This small molecule binds to this protein.
Small molecule (SMILES): CC(C)C[C@H](NC(=O)[C@H](Cc1ccccc1)N=[N+]=[N-])C(=O)NCC(=O)N[C@H](CCS(C)(=O)=O)Cc1ccc(CN)cc1

Binding-site contacts:
Ligand atom C39 contacts residue ALA49 of chain 1.H at 3.8 Å (hydrophobic).
Ligand atom O50 contacts residue SER129 of chain 1.H at 3.0 Å (h-bond).
Ligand atom C47 contacts residue GLY47 of chain 1.H at 3.4 Å.
Ligand atom C17 contacts residue ASP125 of chain 1.I at 3.8 Å.
Ligand atom O34 contacts residue ALA20 of chain 1.H at 3.6 Å.
Ligand atom C43 contacts residue GLY45 of chain 1.H at 3.4 Å.
Ligand atom C8 contacts residue ASP125 of chain 1.I at 3.7 Å.
Ligand atom C41 contacts residue ALA49 of chain 1.H at 3.7 Å (hydrophobic).
Ligand atom N10 contacts residue ASN22 of chain 1.H at 3.2 Å (h-bond).
Ligand atom C18 contacts residue CYS129 of chain 1.I at 3.7 Å (hydrophobic).
Ligand atom N11 contacts residue ASN22 of chain 1.H at 2.7 Å (h-bond).
Ligand atom O49 contacts residue GLY47 of chain 1.H at 3.6 Å.
Ligand atom C28 contacts residue GLY47 of chain 1.H at 3.4 Å.
Ligand atom O50 contacts residue THR1 of chain 1.H at 2.5 Å (h-bond).
Ligand atom C39 contacts residue LYS33 of chain 1.H at 3.7 Å.
Ligand atom O34 contacts residue THR21 of chain 1.H at 3.0 Å (h-bond).
Ligand atom N45 contacts residue GLU53 of chain 1.H at 2.7 Å (salt-bridge).
Ligand atom C40 contacts residue ALA49 of chain 1.H at 3.6 Å (hydrophobic).
Ligand atom C46 contacts residue THR1 of chain 1.H at 1.4 Å.
Ligand atom C47 contacts residue THR1 of chain 1.H at 2.5 Å.
Ligand atom N14 contacts residue ASP125 of chain 1.I at 3.0 Å (salt-bridge).
Ligand atom C33 contacts residue GLY47 of chain 1.H at 3.8 Å.
Ligand atom C19 contacts residue ALA27 of chain 1.H at 3.3 Å (hydrophobic).
Ligand atom N27 contacts residue THR21 of chain 1.H at 3.0 Å (h-bond).
Ligand atom C2 contacts residue LEU126 of chain 1.I at 3.5 Å (hydrophobic).
Ligand atom C36 contacts residue THR1 of chain 1.H at 2.4 Å.
Ligand atom S48 contacts residue THR1 of chain 1.H at 3.6 Å.
Ligand atom C12 contacts residue ASN22 of chain 1.H at 3.6 Å.
Ligand atom O26 contacts residue ALA49 of chain 1.H at 3.2 Å (h-bond).
Ligand atom C40 contacts residue CYS31 of chain 1.H at 3.4 Å (hydrophobic).
Ligand atom C37 contacts residue GLY45 of chain 1.H at 3.6 Å.
Ligand atom N35 contacts residue GLY47 of chain 1.H at 3.1 Å (h-bond).
Ligand atom O13 contacts residue ASN22 of chain 1.H at 2.9 Å (h-bond).
Ligand atom N35 contacts residue THR1 of chain 1.H at 3.6 Å.
Ligand atom C16 contacts residue ASP125 of chain 1.I at 3.8 Å.
Ligand atom C15 contacts residue THR21 of chain 1.H at 3.8 Å.
Ligand atom N9 contacts residue LEU126 of chain 1.I at 3.5 Å.
Ligand atom C37 contacts residue THR1 of chain 1.H at 2.9 Å.
Ligand atom N45 contacts residue ALA49 of chain 1.H at 3.8 Å.
Ligand atom C25 contacts residue THR21 of chain 1.H at 3.8 Å.

Sequence of chain 1.H:
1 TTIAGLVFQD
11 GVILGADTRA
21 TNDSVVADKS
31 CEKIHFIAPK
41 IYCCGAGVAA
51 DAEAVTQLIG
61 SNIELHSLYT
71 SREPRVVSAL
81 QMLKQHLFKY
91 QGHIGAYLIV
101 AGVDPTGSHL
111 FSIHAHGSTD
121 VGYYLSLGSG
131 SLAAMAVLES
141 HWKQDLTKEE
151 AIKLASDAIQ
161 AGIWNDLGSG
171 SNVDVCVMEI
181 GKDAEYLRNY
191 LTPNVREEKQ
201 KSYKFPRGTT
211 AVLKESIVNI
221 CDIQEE

Sequence of chain 1.I:
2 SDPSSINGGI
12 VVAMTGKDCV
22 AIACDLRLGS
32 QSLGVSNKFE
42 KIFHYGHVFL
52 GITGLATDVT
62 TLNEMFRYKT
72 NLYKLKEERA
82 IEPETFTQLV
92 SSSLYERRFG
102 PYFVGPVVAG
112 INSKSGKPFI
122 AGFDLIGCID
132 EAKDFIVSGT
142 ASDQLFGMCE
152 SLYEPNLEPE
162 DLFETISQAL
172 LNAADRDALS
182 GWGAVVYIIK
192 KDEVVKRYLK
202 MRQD